Binding-site contacts:
Ligand atom C4 contacts residue ASN203 of chain 1.A at 4.3 Å.
Ligand atom N2 contacts residue ASN203 of chain 1.A at 2.9 Å (h-bond).
Ligand atom C8 contacts residue ASN203 of chain 1.A at 4.5 Å.
Ligand atom C8 contacts residue THR162 of chain 1.A at 4.3 Å.
Ligand atom C1 contacts residue ASN203 of chain 1.A at 1.4 Å.
Ligand atom C6 contacts residue THR205 of chain 1.A at 4.2 Å.
Ligand atom C7 contacts residue ILE168 of chain 1.A at 3.7 Å (hydrophobic).
Ligand atom C5 contacts residue ASN203 of chain 1.A at 3.6 Å.
Ligand atom O6 contacts residue GLU206 of chain 1.A at 3.1 Å (salt-bridge).
Ligand atom O7 contacts residue ILE168 of chain 1.A at 4.4 Å.
Ligand atom O7 contacts residue ASN203 of chain 1.A at 3.2 Å (h-bond).
Ligand atom C2 contacts residue ILE168 of chain 1.A at 4.5 Å (hydrophobic).
Ligand atom C6 contacts residue GLU206 of chain 1.A at 4.2 Å.
Ligand atom O6 contacts residue THR205 of chain 1.A at 3.3 Å.
Ligand atom C7 contacts residue THR205 of chain 1.A at 3.8 Å.
Ligand atom C5 contacts residue THR205 of chain 1.A at 3.6 Å.
Ligand atom C2 contacts residue ASN203 of chain 1.A at 2.5 Å.
Ligand atom C8 contacts residue ILE168 of chain 1.A at 3.7 Å (hydrophobic).
Ligand atom C7 contacts residue ASN203 of chain 1.A at 3.3 Å.
Ligand atom N2 contacts residue ILE168 of chain 1.A at 3.7 Å.
Ligand atom C3 contacts residue ASN203 of chain 1.A at 3.8 Å.
Ligand atom C8 contacts residue THR205 of chain 1.A at 3.9 Å.
Ligand atom O5 contacts residue ASN203 of chain 1.A at 2.4 Å (h-bond).
Ligand atom C1 contacts residue ILE168 of chain 1.A at 4.0 Å (hydrophobic).
Ligand atom O7 contacts residue GLN201 of chain 1.A at 4.0 Å.
Ligand atom O5 contacts residue THR205 of chain 1.A at 3.7 Å.
Ligand atom O7 contacts residue THR205 of chain 1.A at 3.5 Å.
Ligand atom O7 contacts residue LYS241 of chain 1.A at 4.3 Å.
Ligand atom C1 contacts residue THR205 of chain 1.A at 3.5 Å.

The small molecule below binds the protein below.
Small molecule (SMILES): CC(=O)N[C@H]1[C@H](O[C@H]2[C@H](O)[C@@H](NC(C)=O)CO[C@@H]2CO)O[C@H](CO)[C@@H](O)[C@@H]1O

Sequence of chain 1.A:
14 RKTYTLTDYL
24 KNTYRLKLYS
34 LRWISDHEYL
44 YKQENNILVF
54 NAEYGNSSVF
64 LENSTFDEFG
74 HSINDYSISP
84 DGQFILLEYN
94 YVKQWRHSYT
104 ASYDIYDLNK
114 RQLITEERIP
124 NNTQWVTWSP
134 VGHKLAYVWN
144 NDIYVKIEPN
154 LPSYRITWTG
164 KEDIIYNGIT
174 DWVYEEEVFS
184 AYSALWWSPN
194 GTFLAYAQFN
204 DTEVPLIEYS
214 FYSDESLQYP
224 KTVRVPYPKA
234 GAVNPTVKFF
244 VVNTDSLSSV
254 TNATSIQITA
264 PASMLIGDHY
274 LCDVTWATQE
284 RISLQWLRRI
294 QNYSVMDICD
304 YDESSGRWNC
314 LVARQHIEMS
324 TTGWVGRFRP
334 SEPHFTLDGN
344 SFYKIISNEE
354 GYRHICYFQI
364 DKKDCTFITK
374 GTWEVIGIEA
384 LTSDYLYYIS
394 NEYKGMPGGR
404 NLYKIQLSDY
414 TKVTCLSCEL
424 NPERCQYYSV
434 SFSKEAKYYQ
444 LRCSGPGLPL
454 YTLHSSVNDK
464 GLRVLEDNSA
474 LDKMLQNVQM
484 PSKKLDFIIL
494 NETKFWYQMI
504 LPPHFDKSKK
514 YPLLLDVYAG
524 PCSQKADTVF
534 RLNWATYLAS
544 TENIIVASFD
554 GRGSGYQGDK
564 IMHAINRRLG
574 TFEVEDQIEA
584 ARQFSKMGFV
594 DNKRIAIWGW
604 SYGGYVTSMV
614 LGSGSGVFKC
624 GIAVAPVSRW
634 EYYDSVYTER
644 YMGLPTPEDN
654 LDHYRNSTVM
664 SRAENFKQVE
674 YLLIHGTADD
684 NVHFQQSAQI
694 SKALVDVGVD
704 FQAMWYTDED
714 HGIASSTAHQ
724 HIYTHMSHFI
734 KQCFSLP